Binding-site contacts:
Ligand atom C34 contacts residue HIS83 of chain 1.B at 3.6 Å.
Ligand atom C18 contacts residue PHE290 of chain 1.B at 3.7 Å (hydrophobic).
Ligand atom N26 contacts residue PHE290 of chain 1.B at 3.7 Å.
Ligand atom C31 contacts residue LEU235 of chain 1.B at 3.9 Å (hydrophobic).
Ligand atom O12 contacts residue PHE290 of chain 1.B at 3.6 Å.
Ligand atom N29 contacts residue LEU235 of chain 1.B at 3.8 Å.
Ligand atom O3 contacts residue VAL252 of chain 1.B at 3.7 Å.
Ligand atom O27 contacts residue ILE238 of chain 1.B at 3.5 Å.
Ligand atom N22 contacts residue PHE290 of chain 1.B at 3.7 Å.
Ligand atom C4 contacts residue GLN287 of chain 1.B at 3.4 Å.
Ligand atom C23 contacts residue PHE290 of chain 1.B at 3.6 Å (hydrophobic).
Ligand atom O11 contacts residue CYS147 of chain 1.B at 3.2 Å.
Ligand atom N25 contacts residue PHE290 of chain 1.B at 3.3 Å.
Ligand atom C23 contacts residue GLN287 of chain 1.B at 3.5 Å.
Ligand atom N29 contacts residue PHE290 of chain 1.B at 3.7 Å.
Ligand atom O3 contacts residue GLN287 of chain 1.B at 3.1 Å (h-bond).
Ligand atom C31 contacts residue TYR82 of chain 1.B at 3.6 Å (hydrophobic).
Ligand atom C28 contacts residue PHE290 of chain 1.B at 3.6 Å (hydrophobic).
Ligand atom C8 contacts residue PHE290 of chain 1.B at 3.6 Å (hydrophobic).
Ligand atom C15 contacts residue MET286 of chain 1.B at 3.7 Å (hydrophobic).
Ligand atom N22 contacts residue GLN287 of chain 1.B at 2.6 Å (h-bond).
Ligand atom C1 contacts residue GLN287 of chain 1.B at 3.5 Å.
Ligand atom C21 contacts residue PHE290 of chain 1.B at 3.9 Å (hydrophobic).
Ligand atom C18 contacts residue GLY289 of chain 1.B at 3.7 Å.
Ligand atom C2 contacts residue GLN287 of chain 1.B at 3.0 Å.
Ligand atom C33 contacts residue ILE150 of chain 1.B at 3.6 Å (hydrophobic).
Ligand atom O27 contacts residue GLN287 of chain 1.B at 3.0 Å (h-bond).
Ligand atom C19 contacts residue MET286 of chain 1.B at 3.3 Å (hydrophobic).
Ligand atom C1 contacts residue ALA249 of chain 1.B at 3.3 Å (hydrophobic).
Ligand atom N14 contacts residue MET286 of chain 1.B at 3.5 Å.
Ligand atom O11 contacts residue ILE150 of chain 1.B at 3.4 Å.
Ligand atom C21 contacts residue GLN287 of chain 1.B at 3.6 Å.
Ligand atom C31 contacts residue ALA237 of chain 1.B at 3.9 Å (hydrophobic).
Ligand atom O12 contacts residue ILE150 of chain 1.B at 3.9 Å.
Ligand atom C30 contacts residue PHE290 of chain 1.B at 3.4 Å (hydrophobic).
Ligand atom C6 contacts residue MET286 of chain 1.B at 3.5 Å (hydrophobic).
Ligand atom C1 contacts residue ILE283 of chain 1.B at 3.7 Å (hydrophobic).
Ligand atom C24 contacts residue PHE290 of chain 1.B at 3.3 Å (hydrophobic).
Ligand atom C9 contacts residue GLN287 of chain 1.B at 3.6 Å.
Ligand atom C34 contacts residue TYR82 of chain 1.B at 3.9 Å (hydrophobic).

Sequence of chain 1.B:
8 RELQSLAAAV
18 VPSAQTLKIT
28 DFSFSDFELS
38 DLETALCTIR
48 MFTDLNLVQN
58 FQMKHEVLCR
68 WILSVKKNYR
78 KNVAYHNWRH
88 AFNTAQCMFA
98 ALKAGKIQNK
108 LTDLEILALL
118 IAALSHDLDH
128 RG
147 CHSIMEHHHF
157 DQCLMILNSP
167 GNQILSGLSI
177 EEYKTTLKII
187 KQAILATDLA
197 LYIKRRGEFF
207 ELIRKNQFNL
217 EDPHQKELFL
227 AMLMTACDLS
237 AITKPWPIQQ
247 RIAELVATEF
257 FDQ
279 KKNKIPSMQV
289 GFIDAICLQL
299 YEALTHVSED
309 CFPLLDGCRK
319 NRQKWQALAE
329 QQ

A small-molecule ligand and the protein it binds are described below.
Small molecule (SMILES): CCCc1nc(C)c2c(=O)nc(-c3cc(S(=O)(=O)N4CCN(CC)CC4)ccc3OCC)[nH]n12